This protein binds this small molecule.
Small molecule (SMILES): O=C(O)CNC(=O)Cn1ccc2ccc(Br)cc21

Sequence of chain 1.A:
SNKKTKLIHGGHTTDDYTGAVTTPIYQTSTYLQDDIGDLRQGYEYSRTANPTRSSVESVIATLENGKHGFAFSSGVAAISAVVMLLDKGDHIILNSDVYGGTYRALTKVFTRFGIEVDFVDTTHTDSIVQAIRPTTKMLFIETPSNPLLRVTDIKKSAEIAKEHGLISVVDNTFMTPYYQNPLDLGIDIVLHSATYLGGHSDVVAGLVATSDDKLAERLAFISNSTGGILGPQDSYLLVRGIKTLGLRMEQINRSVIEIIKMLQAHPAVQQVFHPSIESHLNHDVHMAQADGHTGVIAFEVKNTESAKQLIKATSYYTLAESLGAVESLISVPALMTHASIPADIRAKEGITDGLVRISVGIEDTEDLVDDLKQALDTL

Binding-site contacts:
Ligand atom BR contacts residue HIS12 of chain 1.A at 4.1 Å.
Ligand atom BR contacts residue SER58 of chain 1.A at 4.0 Å.
Ligand atom BR contacts residue SER54 of chain 1.A at 3.8 Å.